Sequence of chain 1.C:
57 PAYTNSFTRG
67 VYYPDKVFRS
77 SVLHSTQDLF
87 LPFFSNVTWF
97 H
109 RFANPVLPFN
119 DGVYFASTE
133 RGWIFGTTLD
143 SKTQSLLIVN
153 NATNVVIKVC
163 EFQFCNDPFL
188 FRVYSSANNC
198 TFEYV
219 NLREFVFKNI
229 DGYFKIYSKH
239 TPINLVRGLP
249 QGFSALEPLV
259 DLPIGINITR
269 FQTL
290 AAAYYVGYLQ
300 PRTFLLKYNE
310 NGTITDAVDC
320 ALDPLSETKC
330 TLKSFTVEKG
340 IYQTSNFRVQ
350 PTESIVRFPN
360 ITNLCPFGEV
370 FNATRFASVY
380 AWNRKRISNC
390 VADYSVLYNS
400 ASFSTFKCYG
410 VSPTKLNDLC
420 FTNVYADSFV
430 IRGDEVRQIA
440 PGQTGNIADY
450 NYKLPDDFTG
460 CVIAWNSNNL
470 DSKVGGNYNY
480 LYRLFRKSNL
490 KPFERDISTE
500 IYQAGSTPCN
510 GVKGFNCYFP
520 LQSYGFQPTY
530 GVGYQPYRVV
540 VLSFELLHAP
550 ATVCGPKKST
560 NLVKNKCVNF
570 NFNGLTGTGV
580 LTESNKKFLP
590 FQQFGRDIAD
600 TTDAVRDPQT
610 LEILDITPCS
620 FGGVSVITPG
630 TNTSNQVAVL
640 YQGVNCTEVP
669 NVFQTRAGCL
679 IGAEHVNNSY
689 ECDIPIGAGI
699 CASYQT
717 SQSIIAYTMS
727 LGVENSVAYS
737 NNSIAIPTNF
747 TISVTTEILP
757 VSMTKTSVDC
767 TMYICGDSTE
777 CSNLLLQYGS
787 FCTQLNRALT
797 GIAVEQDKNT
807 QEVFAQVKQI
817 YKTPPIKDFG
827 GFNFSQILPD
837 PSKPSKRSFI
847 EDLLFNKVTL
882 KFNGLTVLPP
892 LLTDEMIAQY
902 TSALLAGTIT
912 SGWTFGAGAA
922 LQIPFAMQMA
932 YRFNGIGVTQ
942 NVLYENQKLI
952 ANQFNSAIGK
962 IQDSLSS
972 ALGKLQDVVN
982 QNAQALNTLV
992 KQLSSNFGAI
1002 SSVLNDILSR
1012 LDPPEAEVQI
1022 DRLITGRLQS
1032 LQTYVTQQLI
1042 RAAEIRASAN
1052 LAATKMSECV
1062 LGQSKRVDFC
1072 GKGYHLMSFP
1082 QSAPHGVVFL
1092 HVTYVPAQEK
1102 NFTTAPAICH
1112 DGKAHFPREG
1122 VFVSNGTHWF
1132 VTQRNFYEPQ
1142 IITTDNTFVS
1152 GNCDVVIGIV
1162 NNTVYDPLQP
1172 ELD

Binding-site contacts:
Ligand atom C3 contacts residue ASN310 of chain 1.C at 3.8 Å.
Ligand atom C7 contacts residue ASN310 of chain 1.C at 3.4 Å.
Ligand atom O7 contacts residue GLU309 of chain 1.C at 4.4 Å.
Ligand atom C8 contacts residue ASN310 of chain 1.C at 3.6 Å.
Ligand atom O7 contacts residue ASN310 of chain 1.C at 4.4 Å.
Ligand atom O5 contacts residue ASN310 of chain 1.C at 2.3 Å (h-bond).
Ligand atom N2 contacts residue ASN310 of chain 1.C at 2.6 Å (h-bond).
Ligand atom C5 contacts residue ASN310 of chain 1.C at 3.6 Å.
Ligand atom C2 contacts residue ASN310 of chain 1.C at 2.5 Å.
Ligand atom C4 contacts residue ASN310 of chain 1.C at 4.2 Å.
Ligand atom C1 contacts residue ASN310 of chain 1.C at 1.4 Å.

This protein binds this small molecule.
Small molecule (SMILES): CC(=O)N[C@@H]1[C@@H](O)[C@H](O)[C@@H](CO)O[C@H]1O